A small-molecule ligand and the protein it binds are described below.
Small molecule (SMILES): Clc1ccc([C@H]2C[C@@H]3CC[C@H]2N3)cn1

Binding-site contacts:
Ligand atom C2 contacts residue TYR194 of chain 1.C at 3.8 Å (hydrophobic).
Ligand atom N1 contacts residue SER147 of chain 1.C at 4.0 Å.
Ligand atom C7 contacts residue TRP148 of chain 1.C at 3.1 Å (hydrophobic).
Ligand atom C3 contacts residue TYR194 of chain 1.C at 3.7 Å (hydrophobic).
Ligand atom C3 contacts residue TYR92 of chain 1.C at 3.5 Å (hydrophobic).
Ligand atom C6 contacts residue TYR92 of chain 1.C at 4.1 Å (hydrophobic).
Ligand atom C11 contacts residue TRP148 of chain 1.C at 3.0 Å (hydrophobic).
Ligand atom C2 contacts residue CYS189 of chain 1.C at 3.8 Å (hydrophobic).
Ligand atom C4 contacts residue TYR92 of chain 1.C at 3.8 Å (hydrophobic).
Ligand atom N1 contacts residue TYR194 of chain 1.C at 3.8 Å.
Ligand atom N2 contacts residue TRP148 of chain 1.C at 3.6 Å.
Ligand atom C8 contacts residue TRP148 of chain 1.C at 3.7 Å (hydrophobic).
Ligand atom C10 contacts residue SER149 of chain 1.C at 4.2 Å.
Ligand atom C11 contacts residue LEU118 of chain 1.D at 3.7 Å (hydrophobic).
Ligand atom C8 contacts residue TYR194 of chain 1.C at 3.4 Å (hydrophobic).
Ligand atom C3 contacts residue TRP148 of chain 1.C at 4.0 Å (hydrophobic).
Ligand atom CL contacts residue GLN116 of chain 1.D at 3.1 Å.
Ligand atom CL contacts residue LEU108 of chain 1.D at 3.3 Å.
Ligand atom C7 contacts residue LEU118 of chain 1.D at 3.9 Å (hydrophobic).
Ligand atom C1 contacts residue CYS189 of chain 1.C at 4.1 Å (hydrophobic).
Ligand atom N1 contacts residue TRP148 of chain 1.C at 2.9 Å (h-bond).
Ligand atom C9 contacts residue TYR194 of chain 1.C at 3.5 Å (hydrophobic).
Ligand atom C5 contacts residue TYR92 of chain 1.C at 3.9 Å (hydrophobic).
Ligand atom C8 contacts residue CYS189 of chain 1.C at 4.1 Å (hydrophobic).
Ligand atom C4 contacts residue TYR187 of chain 1.C at 3.6 Å (hydrophobic).
Ligand atom C9 contacts residue CYS190 of chain 1.C at 4.2 Å (hydrophobic).
Ligand atom C2 contacts residue TRP148 of chain 1.C at 3.9 Å (hydrophobic).
Ligand atom C4 contacts residue TRP54 of chain 1.D at 3.7 Å (hydrophobic).
Ligand atom C9 contacts residue LEU108 of chain 1.D at 4.0 Å (hydrophobic).
Ligand atom C1 contacts residue LEU118 of chain 1.D at 4.1 Å (hydrophobic).
Ligand atom N2 contacts residue LEU118 of chain 1.D at 3.6 Å.
Ligand atom C1 contacts residue TRP148 of chain 1.C at 3.5 Å (hydrophobic).
Ligand atom C8 contacts residue CYS190 of chain 1.C at 3.6 Å (hydrophobic).
Ligand atom C10 contacts residue LEU118 of chain 1.D at 4.1 Å (hydrophobic).
Ligand atom C6 contacts residue TRP148 of chain 1.C at 3.2 Å (hydrophobic).
Ligand atom N1 contacts residue TYR92 of chain 1.C at 2.9 Å (h-bond).
Ligand atom C5 contacts residue TRP54 of chain 1.D at 3.4 Å (hydrophobic).
Ligand atom CL contacts residue ASN106 of chain 1.D at 3.4 Å.
Ligand atom C3 contacts residue TYR187 of chain 1.C at 3.9 Å (hydrophobic).
Ligand atom C5 contacts residue TRP148 of chain 1.C at 3.8 Å (hydrophobic).

Sequence of chain 1.D:
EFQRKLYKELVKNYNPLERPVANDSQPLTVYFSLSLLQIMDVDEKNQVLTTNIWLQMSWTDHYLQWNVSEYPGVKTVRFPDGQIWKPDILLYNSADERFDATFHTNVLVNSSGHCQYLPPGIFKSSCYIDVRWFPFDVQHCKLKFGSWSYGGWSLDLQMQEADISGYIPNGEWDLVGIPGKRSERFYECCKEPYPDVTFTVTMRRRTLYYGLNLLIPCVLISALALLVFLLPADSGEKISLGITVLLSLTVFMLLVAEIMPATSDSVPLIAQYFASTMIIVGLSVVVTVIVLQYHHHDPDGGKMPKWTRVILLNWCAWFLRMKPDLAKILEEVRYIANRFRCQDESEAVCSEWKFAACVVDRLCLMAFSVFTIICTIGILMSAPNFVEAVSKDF

Sequence of chain 1.C:
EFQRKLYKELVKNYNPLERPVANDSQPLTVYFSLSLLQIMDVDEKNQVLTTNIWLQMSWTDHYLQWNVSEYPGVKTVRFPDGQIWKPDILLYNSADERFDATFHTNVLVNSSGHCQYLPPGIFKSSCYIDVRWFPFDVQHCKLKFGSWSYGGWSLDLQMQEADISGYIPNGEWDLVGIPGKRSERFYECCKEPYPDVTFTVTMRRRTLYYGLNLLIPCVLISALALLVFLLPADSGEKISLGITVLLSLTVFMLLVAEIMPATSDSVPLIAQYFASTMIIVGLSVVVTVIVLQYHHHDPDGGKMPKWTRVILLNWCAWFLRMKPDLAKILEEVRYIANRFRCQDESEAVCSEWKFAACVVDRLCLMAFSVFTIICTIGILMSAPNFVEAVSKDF